Binding-site contacts:
Ligand atom F05 contacts residue MET124 of chain 1.B at 3.9 Å.
Ligand atom C07 contacts residue MET124 of chain 1.B at 4.0 Å (hydrophobic).
Ligand atom C08 contacts residue MET124 of chain 1.B at 3.5 Å (hydrophobic).
Ligand atom C16 contacts residue LEU94 of chain 1.B at 3.9 Å (hydrophobic).
Ligand atom C19 contacts residue GLU56 of chain 1.B at 3.0 Å.
Ligand atom F05 contacts residue ILE127 of chain 1.B at 3.7 Å.
Ligand atom C10 contacts residue MET124 of chain 1.B at 3.8 Å (hydrophobic).
Ligand atom C22 contacts residue PHE107 of chain 1.B at 4.0 Å (hydrophobic).
Ligand atom C06 contacts residue MET46 of chain 1.B at 3.8 Å (hydrophobic).
Ligand atom O20 contacts residue ARG97 of chain 1.B at 3.3 Å (salt-bridge).
Ligand atom F05 contacts residue GLY224 of chain 1.B at 3.8 Å.
Ligand atom C22 contacts residue ALA53 of chain 1.B at 3.8 Å (hydrophobic).
Ligand atom O01 contacts residue LEU228 of chain 1.B at 3.4 Å.
Ligand atom F17 contacts residue LEU90 of chain 1.B at 3.7 Å.
Ligand atom F17 contacts residue LEU94 of chain 1.B at 3.3 Å.
Ligand atom C03 contacts residue MET124 of chain 1.B at 4.1 Å (hydrophobic).
Ligand atom C21 contacts residue GLU56 of chain 1.B at 3.3 Å.
Ligand atom O01 contacts residue HIS227 of chain 1.B at 2.8 Å (h-bond).
Ligand atom O14 contacts residue ALA53 of chain 1.B at 3.9 Å.
Ligand atom O20 contacts residue GLU56 of chain 1.B at 2.0 Å (salt-bridge).
Ligand atom C19 contacts residue LEU90 of chain 1.B at 4.1 Å (hydrophobic).
Ligand atom C15 contacts residue PHE107 of chain 1.B at 3.8 Å (hydrophobic).
Ligand atom C10 contacts residue MET91 of chain 1.B at 3.9 Å (hydrophobic).
Ligand atom C18 contacts residue LEU94 of chain 1.B at 3.6 Å (hydrophobic).
Ligand atom C03 contacts residue HIS227 of chain 1.B at 3.5 Å.
Ligand atom O14 contacts residue LEU49 of chain 1.B at 3.8 Å.
Ligand atom C18 contacts residue LEU90 of chain 1.B at 3.2 Å (hydrophobic).
Ligand atom C19 contacts residue ARG97 of chain 1.B at 4.1 Å.
Ligand atom C06 contacts residue LEU228 of chain 1.B at 3.7 Å (hydrophobic).
Ligand atom C12 contacts residue PHE107 of chain 1.B at 3.8 Å (hydrophobic).
Ligand atom C21 contacts residue ALA53 of chain 1.B at 3.9 Å (hydrophobic).
Ligand atom F17 contacts residue MET91 of chain 1.B at 3.5 Å.
Ligand atom C03 contacts residue GLY224 of chain 1.B at 4.0 Å.
Ligand atom O01 contacts residue MET46 of chain 1.B at 4.0 Å.
Ligand atom C16 contacts residue LEU90 of chain 1.B at 3.9 Å (hydrophobic).
Ligand atom C02 contacts residue HIS227 of chain 1.B at 3.5 Å.
Ligand atom C09 contacts residue MET124 of chain 1.B at 3.7 Å (hydrophobic).
Ligand atom O20 contacts residue LEU90 of chain 1.B at 4.0 Å.
Ligand atom C04 contacts residue MET124 of chain 1.B at 3.6 Å (hydrophobic).
Ligand atom C02 contacts residue LEU228 of chain 1.B at 3.6 Å (hydrophobic).

A protein and the small-molecule ligand that binds it are described below.
Small molecule (SMILES): O=S1C(c2ccc(O)cc2F)=CC=C1c1ccc(O)cc1F

Sequence of chain 1.B:
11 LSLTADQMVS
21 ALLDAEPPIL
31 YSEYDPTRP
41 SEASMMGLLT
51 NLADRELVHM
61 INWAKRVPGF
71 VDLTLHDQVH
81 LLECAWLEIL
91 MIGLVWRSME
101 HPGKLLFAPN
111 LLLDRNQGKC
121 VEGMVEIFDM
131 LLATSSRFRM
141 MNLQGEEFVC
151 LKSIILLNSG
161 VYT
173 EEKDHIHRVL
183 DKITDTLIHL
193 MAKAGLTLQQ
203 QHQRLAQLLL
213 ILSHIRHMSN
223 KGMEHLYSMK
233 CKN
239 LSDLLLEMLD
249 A